Binding-site contacts:
Ligand atom N28 contacts residue ASP159 of chain 1.A at 3.3 Å.
Ligand atom C33 contacts residue LYS49 of chain 1.A at 3.6 Å.
Ligand atom C27 contacts residue ASP159 of chain 1.A at 3.7 Å.
Ligand atom S32 contacts residue LEU92 of chain 1.A at 3.4 Å (h-bond).
Ligand atom C24 contacts residue ARG80 of chain 1.A at 3.7 Å.
Ligand atom C18 contacts residue ARG162 of chain 1.A at 3.6 Å.
Ligand atom F14 contacts residue GLU66 of chain 1.A at 3.6 Å.
Ligand atom C34 contacts residue ALA47 of chain 1.A at 3.7 Å (hydrophobic).
Ligand atom F13 contacts residue ALA67 of chain 1.A at 3.6 Å.
Ligand atom N30 contacts residue LYS49 of chain 1.A at 3.6 Å.
Ligand atom C27 contacts residue PHE160 of chain 1.A at 3.4 Å (hydrophobic).
Ligand atom C33 contacts residue THR94 of chain 1.A at 3.7 Å.
Ligand atom F15 contacts residue MET70 of chain 1.A at 3.2 Å.
Ligand atom C23 contacts residue THR158 of chain 1.A at 3.7 Å.
Ligand atom C33 contacts residue LEU92 of chain 1.A at 3.5 Å (hydrophobic).
Ligand atom C20 contacts residue ASP159 of chain 1.A at 3.1 Å.
Ligand atom F14 contacts residue ILE63 of chain 1.A at 2.9 Å.
Ligand atom C24 contacts residue CYS79 of chain 1.A at 3.4 Å (hydrophobic).
Ligand atom C27 contacts residue MET70 of chain 1.A at 3.7 Å (hydrophobic).
Ligand atom N28 contacts residue ARG162 of chain 1.A at 3.0 Å (salt-bridge).
Ligand atom C7 contacts residue PHE27 of chain 1.A at 3.7 Å (hydrophobic).
Ligand atom C23 contacts residue THR94 of chain 1.A at 3.5 Å.
Ligand atom N28 contacts residue PHE160 of chain 1.A at 3.4 Å (h-bond).
Ligand atom S32 contacts residue LYS49 of chain 1.A at 3.7 Å.
Ligand atom N19 contacts residue ARG162 of chain 1.A at 3.4 Å (salt-bridge).
Ligand atom C16 contacts residue LEU92 of chain 1.A at 3.5 Å (hydrophobic).
Ligand atom C25 contacts residue PHE160 of chain 1.A at 3.5 Å (hydrophobic).
Ligand atom C17 contacts residue LEU92 of chain 1.A at 3.7 Å (hydrophobic).
Ligand atom C24 contacts residue LEU81 of chain 1.A at 3.7 Å (hydrophobic).
Ligand atom N30 contacts residue ASP159 of chain 1.A at 2.9 Å (salt-bridge).
Ligand atom S32 contacts residue THR94 of chain 1.A at 3.7 Å.
Ligand atom C33 contacts residue ALA47 of chain 1.A at 3.5 Å (hydrophobic).
Ligand atom C29 contacts residue ASP159 of chain 1.A at 3.5 Å.
Ligand atom O38 contacts residue LYS49 of chain 1.A at 2.8 Å (salt-bridge).
Ligand atom C21 contacts residue ASP159 of chain 1.A at 3.4 Å.
Ligand atom C25 contacts residue CYS79 of chain 1.A at 3.0 Å (hydrophobic).
Ligand atom F14 contacts residue ALA67 of chain 1.A at 3.3 Å.
Ligand atom O36 contacts residue LEU92 of chain 1.A at 3.6 Å.
Ligand atom F15 contacts residue GLU66 of chain 1.A at 3.2 Å.
Ligand atom F15 contacts residue ARG162 of chain 1.A at 3.7 Å.

This small molecule binds to this protein.
Small molecule (SMILES): O=C(Nc1nccs1)[C@@H](c1ncn2c1CCC2)N1Cc2c(cc(C#Cc3ccc(CN4CCC(CO)CC4)cc3)cc2C(F)(F)F)C1=O

Sequence of chain 1.A:
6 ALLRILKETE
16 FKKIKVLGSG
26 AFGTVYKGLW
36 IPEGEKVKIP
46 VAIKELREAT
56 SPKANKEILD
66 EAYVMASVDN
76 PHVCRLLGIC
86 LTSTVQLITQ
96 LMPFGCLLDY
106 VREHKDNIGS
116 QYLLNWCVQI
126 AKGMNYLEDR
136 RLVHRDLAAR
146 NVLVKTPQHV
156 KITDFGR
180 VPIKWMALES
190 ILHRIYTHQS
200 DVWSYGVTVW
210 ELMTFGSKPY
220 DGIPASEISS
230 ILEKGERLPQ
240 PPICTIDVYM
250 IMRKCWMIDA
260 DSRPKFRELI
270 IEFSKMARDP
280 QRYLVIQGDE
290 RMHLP